Sequence of chain 1.C:
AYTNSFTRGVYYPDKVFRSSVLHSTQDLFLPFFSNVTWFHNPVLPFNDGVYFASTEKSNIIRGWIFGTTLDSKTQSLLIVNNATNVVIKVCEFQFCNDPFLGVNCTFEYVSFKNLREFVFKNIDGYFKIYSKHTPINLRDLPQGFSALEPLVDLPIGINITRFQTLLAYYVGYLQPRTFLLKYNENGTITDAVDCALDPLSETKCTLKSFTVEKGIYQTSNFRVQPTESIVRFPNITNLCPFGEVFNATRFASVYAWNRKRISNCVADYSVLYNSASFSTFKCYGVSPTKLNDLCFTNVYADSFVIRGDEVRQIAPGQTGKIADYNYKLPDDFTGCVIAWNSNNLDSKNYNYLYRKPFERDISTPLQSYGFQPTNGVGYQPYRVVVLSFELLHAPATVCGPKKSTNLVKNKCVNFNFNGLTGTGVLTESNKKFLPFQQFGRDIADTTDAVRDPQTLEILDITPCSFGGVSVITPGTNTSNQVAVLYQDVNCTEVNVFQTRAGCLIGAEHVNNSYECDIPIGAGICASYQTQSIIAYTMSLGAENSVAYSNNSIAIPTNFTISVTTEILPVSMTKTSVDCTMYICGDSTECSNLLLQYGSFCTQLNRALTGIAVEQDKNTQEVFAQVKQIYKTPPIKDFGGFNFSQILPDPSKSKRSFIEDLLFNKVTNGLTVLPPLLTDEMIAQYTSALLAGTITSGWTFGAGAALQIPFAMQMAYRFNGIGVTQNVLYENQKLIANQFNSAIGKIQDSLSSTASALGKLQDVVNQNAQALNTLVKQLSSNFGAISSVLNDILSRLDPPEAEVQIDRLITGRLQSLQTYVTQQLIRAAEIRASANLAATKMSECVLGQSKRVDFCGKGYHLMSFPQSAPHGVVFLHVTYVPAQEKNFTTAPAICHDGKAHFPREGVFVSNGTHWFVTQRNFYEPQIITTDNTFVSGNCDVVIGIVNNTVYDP

Binding-site contacts:
Ligand atom N2 contacts residue ASN635 of chain 1.C at 2.9 Å (h-bond).
Ligand atom C8 contacts residue ASN635 of chain 1.C at 4.4 Å.
Ligand atom C7 contacts residue ASN635 of chain 1.C at 3.3 Å.
Ligand atom C4 contacts residue ASN635 of chain 1.C at 4.3 Å.
Ligand atom O5 contacts residue ASN635 of chain 1.C at 2.4 Å (h-bond).
Ligand atom O5 contacts residue THR637 of chain 1.C at 3.9 Å.
Ligand atom O7 contacts residue ASN635 of chain 1.C at 3.3 Å (h-bond).
Ligand atom C1 contacts residue ASN635 of chain 1.C at 1.5 Å.
Ligand atom C5 contacts residue ASN635 of chain 1.C at 3.7 Å.
Ligand atom C2 contacts residue ASN635 of chain 1.C at 2.5 Å.
Ligand atom C3 contacts residue ASN635 of chain 1.C at 3.8 Å.
Ligand atom C6 contacts residue THR637 of chain 1.C at 4.3 Å.

A small-molecule ligand and the protein it binds are described below.
Small molecule (SMILES): CC(=O)N[C@@H]1[C@@H](O)[C@H](O)[C@@H](CO)O[C@H]1O